The small molecule below binds the protein below.
Small molecule (SMILES): CC(=O)N[C@@H]1[C@@H](O)[C@H](O)[C@@H](CO)O[C@H]1O

Binding-site contacts:
Ligand atom O6 contacts residue ASN185 of chain 1.M at 4.1 Å.
Ligand atom C6 contacts residue ASN185 of chain 1.M at 3.0 Å.
Ligand atom C3 contacts residue ASN185 of chain 1.M at 3.3 Å.
Ligand atom O7 contacts residue ASN185 of chain 1.M at 4.0 Å.
Ligand atom C1 contacts residue ASN185 of chain 1.M at 1.5 Å.
Ligand atom O4 contacts residue ASN185 of chain 1.M at 4.3 Å.
Ligand atom O5 contacts residue ASN185 of chain 1.M at 2.4 Å (h-bond).
Ligand atom C8 contacts residue ASN185 of chain 1.M at 3.7 Å.
Ligand atom C2 contacts residue ASN185 of chain 1.M at 2.5 Å.
Ligand atom O3 contacts residue ASN185 of chain 1.M at 4.2 Å.
Ligand atom C5 contacts residue ASN185 of chain 1.M at 2.9 Å.
Ligand atom C7 contacts residue ASN185 of chain 1.M at 3.7 Å.
Ligand atom N2 contacts residue ASN185 of chain 1.M at 3.6 Å.
Ligand atom C4 contacts residue ASN185 of chain 1.M at 3.0 Å.

Sequence of chain 1.M:
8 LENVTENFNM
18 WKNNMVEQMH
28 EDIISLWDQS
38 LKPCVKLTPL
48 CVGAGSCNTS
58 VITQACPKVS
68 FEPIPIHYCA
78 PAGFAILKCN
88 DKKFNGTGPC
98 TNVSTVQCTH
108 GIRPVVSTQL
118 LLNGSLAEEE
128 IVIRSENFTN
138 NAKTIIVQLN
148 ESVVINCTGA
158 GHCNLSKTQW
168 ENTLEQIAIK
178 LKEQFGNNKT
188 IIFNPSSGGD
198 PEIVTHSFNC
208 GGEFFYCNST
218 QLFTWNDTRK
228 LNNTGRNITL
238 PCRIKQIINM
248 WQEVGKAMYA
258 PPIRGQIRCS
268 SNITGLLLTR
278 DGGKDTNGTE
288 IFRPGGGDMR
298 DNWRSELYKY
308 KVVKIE